This small molecule binds to this protein.
Small molecule (SMILES): CC(=O)N[C@@H]1[C@@H](O)[C@H](O)[C@@H](CO)O[C@H]1O

Binding-site contacts:
Ligand atom C5 contacts residue ASN127 of chain 3.A at 3.5 Å.
Ligand atom C3 contacts residue ASN127 of chain 3.A at 3.8 Å.
Ligand atom N2 contacts residue ASN127 of chain 3.A at 3.2 Å (h-bond).
Ligand atom O7 contacts residue ASN127 of chain 3.A at 3.3 Å (h-bond).
Ligand atom C1 contacts residue ASN127 of chain 3.A at 1.4 Å.
Ligand atom C7 contacts residue GLN126 of chain 3.A at 4.1 Å.
Ligand atom N2 contacts residue GLN126 of chain 3.A at 4.4 Å.
Ligand atom C8 contacts residue GLN126 of chain 3.A at 3.9 Å.
Ligand atom C7 contacts residue ASN127 of chain 3.A at 3.5 Å.
Ligand atom C2 contacts residue ASN127 of chain 3.A at 2.5 Å.
Ligand atom C4 contacts residue ASN127 of chain 3.A at 4.2 Å.
Ligand atom O5 contacts residue ASN127 of chain 3.A at 2.2 Å (h-bond).

Sequence of chain 3.A:
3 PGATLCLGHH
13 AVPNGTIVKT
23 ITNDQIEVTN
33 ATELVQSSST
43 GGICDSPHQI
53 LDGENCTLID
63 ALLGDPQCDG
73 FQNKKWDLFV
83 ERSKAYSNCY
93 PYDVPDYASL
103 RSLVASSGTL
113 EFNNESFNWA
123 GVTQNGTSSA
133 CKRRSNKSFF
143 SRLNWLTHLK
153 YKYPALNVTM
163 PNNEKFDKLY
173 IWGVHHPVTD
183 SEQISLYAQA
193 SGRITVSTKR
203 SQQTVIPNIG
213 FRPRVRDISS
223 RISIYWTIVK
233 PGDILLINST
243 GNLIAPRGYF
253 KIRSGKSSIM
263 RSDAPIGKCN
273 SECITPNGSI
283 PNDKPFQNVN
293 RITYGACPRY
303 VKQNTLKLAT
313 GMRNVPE